Sequence of chain 1.A:
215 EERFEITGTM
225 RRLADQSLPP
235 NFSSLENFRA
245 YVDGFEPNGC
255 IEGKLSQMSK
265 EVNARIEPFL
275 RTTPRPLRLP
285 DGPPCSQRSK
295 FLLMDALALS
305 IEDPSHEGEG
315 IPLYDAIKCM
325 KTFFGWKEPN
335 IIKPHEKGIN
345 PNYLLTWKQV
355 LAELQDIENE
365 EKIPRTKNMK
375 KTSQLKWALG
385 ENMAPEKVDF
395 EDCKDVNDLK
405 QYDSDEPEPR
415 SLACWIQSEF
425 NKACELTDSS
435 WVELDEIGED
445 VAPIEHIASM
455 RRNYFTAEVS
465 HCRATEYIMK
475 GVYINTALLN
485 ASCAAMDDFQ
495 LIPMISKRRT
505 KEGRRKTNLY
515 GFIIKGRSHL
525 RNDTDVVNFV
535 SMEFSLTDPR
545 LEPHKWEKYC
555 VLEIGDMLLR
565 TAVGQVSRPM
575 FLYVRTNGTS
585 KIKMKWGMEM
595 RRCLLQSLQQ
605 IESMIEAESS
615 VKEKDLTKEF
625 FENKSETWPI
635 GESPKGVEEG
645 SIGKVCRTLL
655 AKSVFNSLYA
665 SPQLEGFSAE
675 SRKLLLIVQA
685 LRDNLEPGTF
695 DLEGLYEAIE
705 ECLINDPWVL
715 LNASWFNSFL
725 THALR

The small molecule below binds the protein below.
Small molecule (SMILES): Nc1ccn([C@@H]2O[C@H](CO[P](=O)(O)O[C@H]3[C@@H](O)[C@H](n4ccc(N)nc4=O)O[C@@H]3CO[P](=O)(O)O[C@H]3[C@@H](O)[C@H](n4ccc(N)nc4=O)O[C@@H]3COP(=O)=O)[C@@H](O[P](=O)(O)OC[C@H]3O[C@@H](n4ccc(=O)[nH]c4=O)[C@H](O)[C@@H]3O[P](=O)(O)OC[C@H]3O[C@@H](n4cnc5c(=O)nc(N)[nH]c54)[C@H](O)[C@@H]3O)[C@H]2O)c(=O)n1

Binding-site contacts:
Ligand atom N9 contacts residue LEU524 of chain 1.A at 4.1 Å.
Ligand atom O2' contacts residue MET490 of chain 1.A at 4.2 Å.
Ligand atom N7 contacts residue MET490 of chain 1.A at 4.4 Å.
Ligand atom O3' contacts residue LYS585 of chain 1.A at 4.5 Å.
Ligand atom C2' contacts residue LEU524 of chain 1.A at 3.8 Å (hydrophobic).
Ligand atom N3 contacts residue MET490 of chain 1.A at 4.4 Å.
Ligand atom C3' contacts residue LEU524 of chain 1.A at 4.4 Å (hydrophobic).
Ligand atom O3' contacts residue ARG525 of chain 1.A at 4.0 Å.
Ligand atom C5 contacts residue MET490 of chain 1.A at 3.8 Å (hydrophobic).
Ligand atom C5 contacts residue HIS523 of chain 1.A at 3.9 Å.
Ligand atom C8 contacts residue ARG525 of chain 1.A at 4.2 Å.
Ligand atom C8 contacts residue LEU524 of chain 1.A at 4.1 Å (hydrophobic).
Ligand atom C2 contacts residue MET490 of chain 1.A at 4.2 Å (hydrophobic).
Ligand atom N7 contacts residue HIS523 of chain 1.A at 3.6 Å.
Ligand atom O6 contacts residue MET490 of chain 1.A at 4.0 Å.
Ligand atom C6 contacts residue MET490 of chain 1.A at 3.6 Å (hydrophobic).
Ligand atom O6 contacts residue HIS523 of chain 1.A at 3.5 Å.
Ligand atom O3' contacts residue LEU524 of chain 1.A at 3.8 Å.
Ligand atom N1 contacts residue MET490 of chain 1.A at 3.8 Å.
Ligand atom C1' contacts residue LEU524 of chain 1.A at 3.5 Å (hydrophobic).
Ligand atom C4 contacts residue MET490 of chain 1.A at 4.2 Å (hydrophobic).
Ligand atom C8 contacts residue HIS523 of chain 1.A at 4.4 Å.
Ligand atom C6 contacts residue HIS523 of chain 1.A at 3.9 Å.
Ligand atom O4' contacts residue ARG525 of chain 1.A at 4.0 Å.
Ligand atom O2' contacts residue LEU524 of chain 1.A at 3.1 Å (h-bond).
Ligand atom C1' contacts residue ARG525 of chain 1.A at 4.1 Å.